Binding-site contacts:
Ligand atom O2' contacts residue SER86 of chain 1.A at 3.4 Å (h-bond).
Ligand atom N3 contacts residue LYS216 of chain 1.A at 2.8 Å (salt-bridge).
Ligand atom O4' contacts residue TYR161 of chain 1.A at 2.6 Å (h-bond).
Ligand atom O1' contacts residue GLU127 of chain 1.A at 3.0 Å (salt-bridge).
Ligand atom O3B contacts residue ASN260 of chain 1.A at 2.8 Å (h-bond).
Ligand atom O4 contacts residue LYS216 of chain 1.A at 3.4 Å (salt-bridge).
Ligand atom C5' contacts residue GLU127 of chain 1.A at 3.1 Å.
Ligand atom O3B contacts residue ARG225 of chain 1.A at 3.3 Å (salt-bridge).
Ligand atom O2B contacts residue ARG225 of chain 1.A at 2.9 Å (salt-bridge).
Ligand atom O2A contacts residue ARG284 of chain 1.A at 2.8 Å (salt-bridge).
Ligand atom O3' contacts residue TYR161 of chain 1.A at 3.1 Å (h-bond).
Ligand atom O4B contacts residue PHE201 of chain 1.A at 3.3 Å.
Ligand atom C2 contacts residue TYR218 of chain 1.A at 3.3 Å (hydrophobic).
Ligand atom O1A contacts residue PHE201 of chain 1.A at 2.8 Å (h-bond).
Ligand atom C3B contacts residue HIS287 of chain 1.A at 3.4 Å.
Ligand atom O4B contacts residue ASN260 of chain 1.A at 3.3 Å (h-bond).
Ligand atom O2' contacts residue LYS200 of chain 1.A at 2.8 Å (salt-bridge).
Ligand atom C4' contacts residue NAD1 of chain 1.D at 3.4 Å.
Ligand atom O3' contacts residue SER86 of chain 1.A at 2.6 Å (h-bond).
Ligand atom C5M contacts residue GLU199 of chain 1.A at 3.2 Å.
Ligand atom O5' contacts residue ASN190 of chain 1.A at 3.1 Å (h-bond).
Ligand atom O4 contacts residue GLN205 of chain 1.A at 3.0 Å (h-bond).
Ligand atom O4' contacts residue THR125 of chain 1.A at 2.7 Å (h-bond).
Ligand atom C2 contacts residue PHE201 of chain 1.A at 3.4 Å (hydrophobic).
Ligand atom C4 contacts residue GLN205 of chain 1.A at 3.4 Å.
Ligand atom O1B contacts residue ARG284 of chain 1.A at 2.8 Å (salt-bridge).
Ligand atom O2 contacts residue TYR218 of chain 1.A at 2.9 Å (h-bond).
Ligand atom C4 contacts residue TYR218 of chain 1.A at 3.3 Å (hydrophobic).
Ligand atom C3' contacts residue SER86 of chain 1.A at 3.4 Å.
Ligand atom O3B contacts residue HIS287 of chain 1.A at 2.7 Å (h-bond).
Ligand atom C2B contacts residue HIS287 of chain 1.A at 3.4 Å.
Ligand atom C1B contacts residue ASN260 of chain 1.A at 3.4 Å.
Ligand atom O2B contacts residue ASN190 of chain 1.A at 2.8 Å (h-bond).
Ligand atom O4 contacts residue ARG204 of chain 1.A at 3.0 Å (salt-bridge).
Ligand atom C4B contacts residue ASN260 of chain 1.A at 3.4 Å.
Ligand atom O1B contacts residue ASN88 of chain 1.A at 2.9 Å (h-bond).
Ligand atom N3 contacts residue TYR218 of chain 1.A at 3.3 Å.
Ligand atom O2A contacts residue HIS87 of chain 1.A at 3.2 Å.
Ligand atom N3 contacts residue PHE201 of chain 1.A at 3.5 Å.
Ligand atom C5M contacts residue TYR340 of chain 1.A at 3.4 Å (hydrophobic).

Sequence of chain 1.A:
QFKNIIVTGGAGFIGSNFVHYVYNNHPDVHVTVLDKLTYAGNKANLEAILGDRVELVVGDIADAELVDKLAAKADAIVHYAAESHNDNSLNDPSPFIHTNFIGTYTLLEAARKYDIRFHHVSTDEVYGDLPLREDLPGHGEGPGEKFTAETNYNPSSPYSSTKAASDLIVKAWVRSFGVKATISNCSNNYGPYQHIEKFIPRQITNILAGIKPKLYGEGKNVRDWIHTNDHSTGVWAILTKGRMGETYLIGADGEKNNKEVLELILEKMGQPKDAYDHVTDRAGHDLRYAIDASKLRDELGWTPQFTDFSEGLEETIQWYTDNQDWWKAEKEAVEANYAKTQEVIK

This protein binds this small molecule.
Small molecule (SMILES): Cc1cn([C@H]2C[C@H](O)[C@@H](CO[P](=O)(O)O[P](=O)(O)O[C@H]3OC[C@@H](O)[C@H](O)[C@H]3O)O2)c(=O)[nH]c1=O